The small molecule below binds the protein below.
Small molecule (SMILES): CCOC(=O)c1ccc(OCCCC2CCN(c3ccc(C)nn3)CC2)cc1

Sequence of chain 3.D:
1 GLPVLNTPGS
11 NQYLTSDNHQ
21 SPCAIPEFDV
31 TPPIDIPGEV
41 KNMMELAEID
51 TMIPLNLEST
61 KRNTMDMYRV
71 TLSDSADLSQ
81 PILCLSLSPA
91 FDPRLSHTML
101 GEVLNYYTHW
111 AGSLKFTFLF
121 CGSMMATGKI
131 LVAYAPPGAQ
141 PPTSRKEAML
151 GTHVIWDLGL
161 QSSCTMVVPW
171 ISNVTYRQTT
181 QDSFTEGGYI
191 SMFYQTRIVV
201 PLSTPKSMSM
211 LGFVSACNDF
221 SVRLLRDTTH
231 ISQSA

Binding-site contacts:
Ligand atom C7 contacts residue TYR157 of chain 4.B at 3.5 Å (hydrophobic).
Ligand atom C7 contacts residue VAL194 of chain 4.B at 3.6 Å (hydrophobic).
Ligand atom C18 contacts residue TYR110 of chain 4.B at 3.8 Å (hydrophobic).
Ligand atom C20 contacts residue PHE236 of chain 4.B at 3.4 Å (hydrophobic).
Ligand atom C25 contacts residue THR109 of chain 4.B at 3.2 Å.
Ligand atom C8 contacts residue TYR157 of chain 4.B at 3.4 Å (hydrophobic).
Ligand atom N3 contacts residue LEU239 of chain 4.B at 3.8 Å.
Ligand atom C19 contacts residue TYR110 of chain 4.B at 3.8 Å (hydrophobic).
Ligand atom C4 contacts residue TYR157 of chain 4.B at 3.5 Å (hydrophobic).
Ligand atom C9 contacts residue VAL194 of chain 4.B at 3.8 Å (hydrophobic).
Ligand atom C22 contacts residue PHE236 of chain 4.B at 3.3 Å (hydrophobic).
Ligand atom N4 contacts residue ILE192 of chain 4.B at 3.6 Å.
Ligand atom C3 contacts residue PRO179 of chain 4.B at 3.6 Å (hydrophobic).
Ligand atom C17 contacts residue MET130 of chain 4.B at 3.7 Å (hydrophobic).
Ligand atom C13 contacts residue ILE108 of chain 4.B at 3.6 Å (hydrophobic).
Ligand atom C3 contacts residue ALA24 of chain 4.D at 3.6 Å (hydrophobic).
Ligand atom C22 contacts residue TYR110 of chain 4.B at 3.3 Å (hydrophobic).
Ligand atom C7 contacts residue ILE25 of chain 4.D at 3.8 Å (hydrophobic).
Ligand atom C1 contacts residue ILE181 of chain 4.B at 3.5 Å (hydrophobic).
Ligand atom C1 contacts residue ILE155 of chain 4.B at 3.8 Å (hydrophobic).
Ligand atom C10 contacts residue ILE108 of chain 4.B at 3.5 Å (hydrophobic).
Ligand atom C13 contacts residue PHE236 of chain 4.B at 3.8 Å (hydrophobic).
Ligand atom C12 contacts residue PHE236 of chain 4.B at 3.7 Å (hydrophobic).
Ligand atom O15 contacts residue MET130 of chain 4.B at 3.8 Å.
Ligand atom C10 contacts residue PHE132 of chain 4.B at 3.7 Å (hydrophobic).
Ligand atom O24 contacts residue THR109 of chain 4.B at 3.6 Å.
Ligand atom C19 contacts residue PHE236 of chain 4.B at 3.6 Å (hydrophobic).
Ligand atom C16 contacts residue MET130 of chain 4.B at 3.8 Å (hydrophobic).
Ligand atom C21 contacts residue TYR203 of chain 4.B at 3.7 Å (hydrophobic).
Ligand atom C8 contacts residue VAL194 of chain 4.B at 3.8 Å (hydrophobic).
Ligand atom N6 contacts residue VAL194 of chain 4.B at 3.6 Å.
Ligand atom C3 contacts residue TYR157 of chain 4.B at 3.4 Å (hydrophobic).
Ligand atom C4 contacts residue ALA24 of chain 4.D at 3.9 Å (hydrophobic).
Ligand atom C11 contacts residue PHE132 of chain 4.B at 3.5 Å (hydrophobic).
Ligand atom O24 contacts residue PHE236 of chain 4.B at 3.9 Å.
Ligand atom O24 contacts residue TYR110 of chain 4.B at 3.3 Å.
Ligand atom N3 contacts residue ILE192 of chain 4.B at 3.7 Å.
Ligand atom O23 contacts residue TYR110 of chain 4.B at 3.5 Å.
Ligand atom O23 contacts residue PHE236 of chain 4.B at 3.3 Å.
Ligand atom N4 contacts residue LEU239 of chain 4.B at 3.6 Å.

Sequence of chain 4.B:
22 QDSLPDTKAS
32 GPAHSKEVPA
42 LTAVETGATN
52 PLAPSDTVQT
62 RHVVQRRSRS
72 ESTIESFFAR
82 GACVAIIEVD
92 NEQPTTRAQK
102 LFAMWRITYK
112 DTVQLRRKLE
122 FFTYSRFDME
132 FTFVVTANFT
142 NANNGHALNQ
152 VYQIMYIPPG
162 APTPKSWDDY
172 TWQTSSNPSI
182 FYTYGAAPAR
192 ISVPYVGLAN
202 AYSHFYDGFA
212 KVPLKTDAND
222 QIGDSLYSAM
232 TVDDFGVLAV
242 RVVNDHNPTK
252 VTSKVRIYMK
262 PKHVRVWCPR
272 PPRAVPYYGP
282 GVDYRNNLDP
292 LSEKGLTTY

Sequence of chain 4.D:
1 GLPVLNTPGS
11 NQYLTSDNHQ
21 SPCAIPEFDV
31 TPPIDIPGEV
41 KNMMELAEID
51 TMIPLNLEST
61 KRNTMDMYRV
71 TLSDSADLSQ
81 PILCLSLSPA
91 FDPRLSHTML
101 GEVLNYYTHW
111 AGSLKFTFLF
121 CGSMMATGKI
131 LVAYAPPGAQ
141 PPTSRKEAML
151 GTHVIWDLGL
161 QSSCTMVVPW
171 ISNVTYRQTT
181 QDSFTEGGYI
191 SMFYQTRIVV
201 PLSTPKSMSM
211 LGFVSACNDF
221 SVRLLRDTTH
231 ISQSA